Binding-site contacts:
Ligand atom O5 contacts residue HIS163 of chain 1.B at 2.5 Å (h-bond).
Ligand atom O5 contacts residue GLU166 of chain 1.B at 3.6 Å.
Ligand atom O5 contacts residue HIS172 of chain 1.B at 3.6 Å.
Ligand atom N3 contacts residue GLU166 of chain 1.B at 3.4 Å (salt-bridge).
Ligand atom O contacts residue GLU166 of chain 1.B at 3.4 Å (salt-bridge).
Ligand atom C19 contacts residue HIS41 of chain 1.B at 3.4 Å.
Ligand atom O6 contacts residue SER144 of chain 1.B at 3.3 Å (h-bond).
Ligand atom C3 contacts residue PRO168 of chain 1.B at 3.5 Å (hydrophobic).
Ligand atom C8 contacts residue GLN189 of chain 1.B at 3.5 Å.
Ligand atom C21 contacts residue CYS145 of chain 1.B at 1.8 Å (hydrophobic).
Ligand atom C26 contacts residue GLU166 of chain 1.B at 3.6 Å.
Ligand atom C16 contacts residue GLN189 of chain 1.B at 3.6 Å.
Ligand atom C18 contacts residue ASP187 of chain 1.B at 3.3 Å.
Ligand atom C17 contacts residue ASP187 of chain 1.B at 3.2 Å.
Ligand atom C15 contacts residue HIS41 of chain 1.B at 3.4 Å.
Ligand atom O6 contacts residue CYS145 of chain 1.B at 2.7 Å (h-bond).
Ligand atom C18 contacts residue HIS41 of chain 1.B at 3.6 Å.
Ligand atom C16 contacts residue MET49 of chain 1.B at 3.6 Å (hydrophobic).
Ligand atom O2 contacts residue GLU166 of chain 1.B at 2.9 Å (salt-bridge).
Ligand atom O2 contacts residue MET165 of chain 1.B at 3.2 Å.
Ligand atom O6 contacts residue GLY143 of chain 1.B at 3.2 Å (h-bond).
Ligand atom C7 contacts residue GLU166 of chain 1.B at 3.6 Å.
Ligand atom O5 contacts residue PHE140 of chain 1.B at 3.4 Å.
Ligand atom C16 contacts residue HIS41 of chain 1.B at 3.6 Å.
Ligand atom N2 contacts residue HIS164 of chain 1.B at 2.9 Å (h-bond).
Ligand atom N3 contacts residue PHE140 of chain 1.B at 3.3 Å (h-bond).
Ligand atom O1 contacts residue GLN189 of chain 1.B at 3.4 Å (h-bond).
Ligand atom C19 contacts residue MET49 of chain 1.B at 3.2 Å (hydrophobic).
Ligand atom C22 contacts residue CYS145 of chain 1.B at 3.1 Å (hydrophobic).
Ligand atom C13 contacts residue HIS164 of chain 1.B at 3.5 Å.
Ligand atom N2 contacts residue CYS145 of chain 1.B at 2.9 Å (h-bond).
Ligand atom C26 contacts residue HIS163 of chain 1.B at 3.6 Å.
Ligand atom N1 contacts residue GLN189 of chain 1.B at 2.9 Å (h-bond).
Ligand atom C15 contacts residue GLN189 of chain 1.B at 3.6 Å.
Ligand atom N contacts residue GLU166 of chain 1.B at 2.8 Å (salt-bridge).
Ligand atom C6 contacts residue THR190 of chain 1.B at 3.4 Å.
Ligand atom C18 contacts residue TYR54 of chain 1.B at 3.6 Å (hydrophobic).
Ligand atom C20 contacts residue CYS145 of chain 1.B at 2.6 Å (hydrophobic).
Ligand atom C17 contacts residue ARG188 of chain 1.B at 3.5 Å.
Ligand atom C15 contacts residue MET49 of chain 1.B at 3.4 Å (hydrophobic).

Sequence of chain 1.B:
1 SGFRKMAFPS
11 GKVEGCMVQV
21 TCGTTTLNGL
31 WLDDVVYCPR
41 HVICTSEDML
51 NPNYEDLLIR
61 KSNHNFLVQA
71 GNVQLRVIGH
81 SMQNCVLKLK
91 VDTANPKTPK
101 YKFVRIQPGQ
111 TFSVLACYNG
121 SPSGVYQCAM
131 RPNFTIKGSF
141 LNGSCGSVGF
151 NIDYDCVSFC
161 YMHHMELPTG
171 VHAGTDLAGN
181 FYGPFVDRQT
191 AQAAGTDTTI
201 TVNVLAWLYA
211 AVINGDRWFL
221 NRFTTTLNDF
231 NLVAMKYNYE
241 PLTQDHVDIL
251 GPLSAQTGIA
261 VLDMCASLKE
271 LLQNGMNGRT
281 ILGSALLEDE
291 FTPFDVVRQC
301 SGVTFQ

Sequence of chain 1.A:
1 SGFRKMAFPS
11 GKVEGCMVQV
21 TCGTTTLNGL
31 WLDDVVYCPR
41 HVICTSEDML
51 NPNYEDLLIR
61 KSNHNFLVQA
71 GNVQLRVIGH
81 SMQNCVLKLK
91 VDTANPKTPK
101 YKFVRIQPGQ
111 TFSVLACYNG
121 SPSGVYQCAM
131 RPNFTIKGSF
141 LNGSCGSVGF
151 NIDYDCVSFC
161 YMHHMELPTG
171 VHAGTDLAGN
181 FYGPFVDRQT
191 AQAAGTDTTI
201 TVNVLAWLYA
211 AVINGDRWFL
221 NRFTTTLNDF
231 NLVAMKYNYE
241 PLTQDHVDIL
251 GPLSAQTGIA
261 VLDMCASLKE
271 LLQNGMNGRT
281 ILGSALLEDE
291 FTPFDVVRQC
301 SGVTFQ

A small-molecule ligand and the protein it binds are described below.
Small molecule (SMILES): CC(C)[C@H](NC(=O)OCc1ccccc1)C(=O)N[C@@H](Cc1ccco1)C(=O)N[C@H](CO)C[C@@H]1CCNC1=O